Binding-site contacts:
Ligand atom N2 contacts residue VAL289 of chain 1.A at 3.6 Å (h-bond).
Ligand atom C7 contacts residue ASN277 of chain 1.A at 3.0 Å.
Ligand atom O6 contacts residue GLU60 of chain 1.B at 3.6 Å.
Ligand atom C2 contacts residue VAL289 of chain 1.A at 3.9 Å (hydrophobic).
Ligand atom C4 contacts residue ASN277 of chain 1.A at 4.3 Å.
Ligand atom C8 contacts residue GLU60 of chain 1.B at 4.3 Å.
Ligand atom C1 contacts residue VAL289 of chain 1.A at 3.7 Å (hydrophobic).
Ligand atom C8 contacts residue ASN277 of chain 1.A at 4.2 Å.
Ligand atom O6 contacts residue ASN277 of chain 1.A at 3.9 Å.
Ligand atom C3 contacts residue VAL289 of chain 1.A at 4.0 Å (hydrophobic).
Ligand atom N2 contacts residue ASN277 of chain 1.A at 2.8 Å (h-bond).
Ligand atom C2 contacts residue ASN277 of chain 1.A at 2.5 Å.
Ligand atom C1 contacts residue ASN277 of chain 1.A at 1.4 Å.
Ligand atom O5 contacts residue ASN277 of chain 1.A at 2.5 Å (h-bond).
Ligand atom O7 contacts residue ASN277 of chain 1.A at 3.1 Å (h-bond).
Ligand atom C3 contacts residue ASN277 of chain 1.A at 3.8 Å.
Ligand atom C8 contacts residue ASN37 of chain 1.A at 3.9 Å.
Ligand atom O6 contacts residue ASN290 of chain 1.A at 3.8 Å.
Ligand atom C6 contacts residue ASN277 of chain 1.A at 4.4 Å.
Ligand atom C5 contacts residue ASN277 of chain 1.A at 3.7 Å.

Sequence of chain 1.A:
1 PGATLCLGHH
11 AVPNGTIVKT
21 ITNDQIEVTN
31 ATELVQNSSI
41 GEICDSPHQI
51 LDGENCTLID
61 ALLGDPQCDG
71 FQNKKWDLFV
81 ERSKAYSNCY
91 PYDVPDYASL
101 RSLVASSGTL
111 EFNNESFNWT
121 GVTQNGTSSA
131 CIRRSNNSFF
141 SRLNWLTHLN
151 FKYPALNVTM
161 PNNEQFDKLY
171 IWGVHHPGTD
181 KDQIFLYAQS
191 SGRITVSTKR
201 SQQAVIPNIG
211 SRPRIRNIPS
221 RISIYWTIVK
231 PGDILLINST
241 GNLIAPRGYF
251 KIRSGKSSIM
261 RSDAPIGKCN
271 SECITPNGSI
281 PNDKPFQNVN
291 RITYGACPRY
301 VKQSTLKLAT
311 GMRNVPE

Sequence of chain 1.B:
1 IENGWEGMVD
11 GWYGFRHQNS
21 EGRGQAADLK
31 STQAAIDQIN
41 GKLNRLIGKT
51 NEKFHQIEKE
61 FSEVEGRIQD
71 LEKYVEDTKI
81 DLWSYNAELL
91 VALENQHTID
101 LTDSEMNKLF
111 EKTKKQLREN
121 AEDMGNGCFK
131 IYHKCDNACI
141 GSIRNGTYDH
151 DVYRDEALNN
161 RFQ

A small-molecule ligand and the protein it binds are described below.
Small molecule (SMILES): CC(=O)N[C@H]1[C@H](O[C@H]2[C@H](O)[C@@H](NC(C)=O)CO[C@@H]2CO)O[C@H](CO)[C@@H](O[C@@H]2O[C@H](C)[C@@H](O)[C@H](O)[C@@H]2O)[C@@H]1O